Binding-site contacts:
Ligand atom C8 contacts residue ALA224 of chain 2.A at 4.0 Å (hydrophobic).
Ligand atom C14 contacts residue TYR172 of chain 2.A at 3.6 Å (hydrophobic).
Ligand atom CL1 contacts residue ASN123 of chain 2.A at 3.8 Å.
Ligand atom C6 contacts residue NAD1 of chain 2.C at 3.4 Å.
Ligand atom C4 contacts residue NAD1 of chain 2.C at 3.4 Å.
Ligand atom C6 contacts residue ALA225 of chain 2.A at 3.6 Å (hydrophobic).
Ligand atom C10 contacts residue ALA122 of chain 2.A at 3.6 Å (hydrophobic).
Ligand atom C2 contacts residue NAD1 of chain 2.C at 3.5 Å.
Ligand atom CL9 contacts residue ALA224 of chain 2.A at 3.3 Å.
Ligand atom C9 contacts residue ALA224 of chain 2.A at 3.5 Å (hydrophobic).
Ligand atom C13 contacts residue TYR182 of chain 2.A at 4.1 Å (hydrophobic).
Ligand atom C3 contacts residue TYR182 of chain 2.A at 3.3 Å (hydrophobic).
Ligand atom O15 contacts residue NAD1 of chain 2.C at 3.4 Å (h-bond).
Ligand atom O7 contacts residue NAD1 of chain 2.C at 3.2 Å.
Ligand atom CL9 contacts residue ALA122 of chain 2.A at 3.7 Å.
Ligand atom C5 contacts residue ALA225 of chain 2.A at 3.7 Å (hydrophobic).
Ligand atom C1 contacts residue NAD1 of chain 2.C at 3.5 Å.
Ligand atom C13 contacts residue ILE228 of chain 2.A at 3.9 Å (hydrophobic).
Ligand atom C5 contacts residue NAD1 of chain 2.C at 3.1 Å.
Ligand atom C12 contacts residue MET186 of chain 2.A at 4.0 Å (hydrophobic).
Ligand atom C8 contacts residue NAD1 of chain 2.C at 3.9 Å.
Ligand atom C2 contacts residue TYR182 of chain 2.A at 3.5 Å (hydrophobic).
Ligand atom O15 contacts residue PRO219 of chain 2.A at 3.9 Å.
Ligand atom CL1 contacts residue VAL127 of chain 2.A at 3.9 Å.
Ligand atom O15 contacts residue ILE274 of chain 2.A at 3.4 Å.
Ligand atom C6 contacts residue ILE228 of chain 2.A at 3.7 Å (hydrophobic).
Ligand atom CL1 contacts residue ALA124 of chain 2.A at 3.3 Å.
Ligand atom CL9 contacts residue NAD1 of chain 2.C at 3.3 Å.
Ligand atom C14 contacts residue NAD1 of chain 2.C at 3.6 Å.
Ligand atom C9 contacts residue ALA122 of chain 2.A at 3.8 Å (hydrophobic).
Ligand atom C3 contacts residue TYR172 of chain 2.A at 3.8 Å (hydrophobic).
Ligand atom C3 contacts residue NAD1 of chain 2.C at 3.4 Å.
Ligand atom O18 contacts residue NAD1 of chain 2.C at 2.5 Å (h-bond).
Ligand atom C4 contacts residue ILE228 of chain 2.A at 4.0 Å (hydrophobic).
Ligand atom C5 contacts residue ILE228 of chain 2.A at 3.5 Å (hydrophobic).
Ligand atom O15 contacts residue PHE273 of chain 2.A at 3.7 Å.
Ligand atom O18 contacts residue LYS190 of chain 2.A at 3.9 Å.
Ligand atom C10 contacts residue ALA224 of chain 2.A at 3.9 Å (hydrophobic).
Ligand atom C12 contacts residue VAL127 of chain 2.A at 4.0 Å (hydrophobic).
Ligand atom O18 contacts residue TYR182 of chain 2.A at 2.6 Å (h-bond).

Sequence of chain 2.A:
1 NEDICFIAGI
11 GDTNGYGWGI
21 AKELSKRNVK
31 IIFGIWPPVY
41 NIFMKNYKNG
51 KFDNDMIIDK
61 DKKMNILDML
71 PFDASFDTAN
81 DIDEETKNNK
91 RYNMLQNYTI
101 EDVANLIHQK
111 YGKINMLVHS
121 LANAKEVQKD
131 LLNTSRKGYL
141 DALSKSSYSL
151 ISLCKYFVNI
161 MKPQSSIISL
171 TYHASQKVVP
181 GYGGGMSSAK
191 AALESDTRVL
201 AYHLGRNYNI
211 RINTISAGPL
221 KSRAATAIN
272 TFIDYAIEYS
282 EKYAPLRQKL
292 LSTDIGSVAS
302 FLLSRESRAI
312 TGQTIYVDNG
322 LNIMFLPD

The protein below binds the small molecule below.
Small molecule (SMILES): O=Cc1ccc(Oc2ccc(Cl)cc2Cl)c(O)c1